Sequence of chain 1.E:
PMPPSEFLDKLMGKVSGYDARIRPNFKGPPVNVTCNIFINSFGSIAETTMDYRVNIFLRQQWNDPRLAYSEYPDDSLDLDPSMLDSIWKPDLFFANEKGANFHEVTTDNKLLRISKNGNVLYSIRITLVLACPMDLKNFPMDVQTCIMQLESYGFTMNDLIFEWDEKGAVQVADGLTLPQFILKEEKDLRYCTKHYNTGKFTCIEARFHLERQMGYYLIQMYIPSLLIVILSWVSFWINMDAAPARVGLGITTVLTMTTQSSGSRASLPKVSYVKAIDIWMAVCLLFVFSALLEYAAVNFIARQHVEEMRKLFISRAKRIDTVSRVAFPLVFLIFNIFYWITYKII

Binding-site contacts:
Ligand atom C3 contacts residue PRO59 of chain 1.E at 4.3 Å (hydrophobic).
Ligand atom O3 contacts residue PRO59 of chain 1.E at 4.3 Å.
Ligand atom C3 contacts residue ASN62 of chain 1.E at 3.8 Å.
Ligand atom C8 contacts residue ASN55 of chain 1.E at 3.9 Å.
Ligand atom C1 contacts residue PRO60 of chain 1.E at 4.4 Å (hydrophobic).
Ligand atom C5 contacts residue ASN62 of chain 1.E at 3.7 Å.
Ligand atom N2 contacts residue PRO60 of chain 1.E at 3.8 Å.
Ligand atom C8 contacts residue PRO59 of chain 1.E at 4.0 Å (hydrophobic).
Ligand atom C2 contacts residue ASN62 of chain 1.E at 2.5 Å.
Ligand atom O5 contacts residue ASN62 of chain 1.E at 2.4 Å (h-bond).
Ligand atom N2 contacts residue ASN62 of chain 1.E at 2.9 Å (h-bond).
Ligand atom N2 contacts residue PRO59 of chain 1.E at 3.9 Å.
Ligand atom C4 contacts residue ASN62 of chain 1.E at 4.2 Å.
Ligand atom C1 contacts residue ASN62 of chain 1.E at 1.4 Å.
Ligand atom O7 contacts residue ASN62 of chain 1.E at 3.6 Å.
Ligand atom C8 contacts residue PRO60 of chain 1.E at 4.1 Å (hydrophobic).
Ligand atom C7 contacts residue ASN62 of chain 1.E at 3.5 Å.
Ligand atom C7 contacts residue PRO60 of chain 1.E at 4.4 Å (hydrophobic).

A small-molecule ligand and the protein it binds are described below.
Small molecule (SMILES): CC(=O)N[C@H]1[C@H](O[C@H]2[C@H](O)[C@@H](NC(C)=O)CO[C@@H]2CO)O[C@H](CO)[C@@H](O[C@@H]2O[C@H](CO)[C@@H](O)[C@H](O)[C@@H]2O)[C@@H]1O